Sequence of chain 1.B:
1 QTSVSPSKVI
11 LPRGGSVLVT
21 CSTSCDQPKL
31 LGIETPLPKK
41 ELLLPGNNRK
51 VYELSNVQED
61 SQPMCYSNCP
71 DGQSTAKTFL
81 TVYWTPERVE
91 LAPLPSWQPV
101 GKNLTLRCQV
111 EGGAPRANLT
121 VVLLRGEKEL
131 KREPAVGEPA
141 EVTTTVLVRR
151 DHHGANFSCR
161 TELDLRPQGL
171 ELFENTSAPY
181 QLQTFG

The small molecule below binds the protein below.
Small molecule (SMILES): CC(=O)N[C@@H]1[C@@H](O)[C@H](O)[C@@H](CO)O[C@H]1O

Binding-site contacts:
Ligand atom C8 contacts residue ASN156 of chain 1.B at 3.9 Å.
Ligand atom C3 contacts residue ASN156 of chain 1.B at 3.9 Å.
Ligand atom C2 contacts residue GLN181 of chain 1.B at 4.2 Å.
Ligand atom N2 contacts residue GLY154 of chain 1.B at 4.3 Å.
Ligand atom O3 contacts residue GLN181 of chain 1.B at 4.5 Å.
Ligand atom C5 contacts residue ASN156 of chain 1.B at 3.6 Å.
Ligand atom C4 contacts residue ASN156 of chain 1.B at 4.3 Å.
Ligand atom N2 contacts residue ASN156 of chain 1.B at 2.9 Å (h-bond).
Ligand atom C2 contacts residue GLY154 of chain 1.B at 4.1 Å.
Ligand atom C2 contacts residue ASN156 of chain 1.B at 2.6 Å.
Ligand atom N2 contacts residue GLN181 of chain 1.B at 3.1 Å (h-bond).
Ligand atom O7 contacts residue GLN181 of chain 1.B at 3.3 Å (h-bond).
Ligand atom C7 contacts residue ASN156 of chain 1.B at 3.1 Å.
Ligand atom O7 contacts residue ASN156 of chain 1.B at 3.4 Å (h-bond).
Ligand atom C7 contacts residue GLN181 of chain 1.B at 3.7 Å.
Ligand atom C1 contacts residue ASN156 of chain 1.B at 1.5 Å.
Ligand atom O5 contacts residue ASN156 of chain 1.B at 2.3 Å (h-bond).